Sequence of chain 1.C:
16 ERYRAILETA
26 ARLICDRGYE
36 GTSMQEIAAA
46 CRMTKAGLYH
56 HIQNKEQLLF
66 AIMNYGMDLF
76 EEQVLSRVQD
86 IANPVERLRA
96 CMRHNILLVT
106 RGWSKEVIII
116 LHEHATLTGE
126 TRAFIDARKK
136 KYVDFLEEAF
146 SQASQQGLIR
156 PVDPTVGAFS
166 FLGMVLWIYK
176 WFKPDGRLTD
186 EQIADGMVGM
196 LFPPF

Sequence of chain 1.D:
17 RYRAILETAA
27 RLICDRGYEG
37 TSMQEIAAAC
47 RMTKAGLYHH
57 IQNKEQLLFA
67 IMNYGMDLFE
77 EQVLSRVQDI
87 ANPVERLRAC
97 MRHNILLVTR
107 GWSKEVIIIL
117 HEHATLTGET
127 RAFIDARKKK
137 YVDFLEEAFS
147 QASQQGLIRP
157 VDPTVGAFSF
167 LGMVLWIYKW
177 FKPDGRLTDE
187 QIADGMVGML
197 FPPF

A small-molecule ligand and the protein it binds are described below.
Small molecule (SMILES): CC(C)CC(=O)SCCNC(=O)CCNC(=O)[C@H](O)C(C)(C)COP(=O)(O)OP(=O)(O)OC[C@H]1O[C@@H](n2cnc3c(N)ncnc32)[C@H](O)[C@@H]1OP(=O)(O)O

Binding-site contacts:
Ligand atom C26 contacts residue PHE75 of chain 1.C at 3.7 Å (hydrophobic).
Ligand atom C20 contacts residue LEU167 of chain 1.C at 3.7 Å (hydrophobic).
Ligand atom N5 contacts residue PHE177 of chain 1.D at 3.6 Å.
Ligand atom C7 contacts residue LYS178 of chain 1.D at 3.8 Å.
Ligand atom N5 contacts residue GLY181 of chain 1.D at 3.5 Å.
Ligand atom O16 contacts residue TRP172 of chain 1.D at 2.7 Å (h-bond).
Ligand atom C12 contacts residue ARG182 of chain 1.D at 3.7 Å.
Ligand atom C13 contacts residue TRP176 of chain 1.D at 3.5 Å (hydrophobic).
Ligand atom O3 contacts residue LYS135 of chain 1.C at 3.5 Å (salt-bridge).
Ligand atom C18 contacts residue LYS175 of chain 1.D at 3.5 Å.
Ligand atom N4 contacts residue ARG182 of chain 1.D at 3.5 Å (salt-bridge).
Ligand atom O15 contacts residue ASP131 of chain 1.C at 3.7 Å.
Ligand atom C21 contacts residue LYS134 of chain 1.C at 3.7 Å.
Ligand atom C19 contacts residue TRP172 of chain 1.D at 3.5 Å (hydrophobic).
Ligand atom O12 contacts residue LYS178 of chain 1.D at 3.3 Å (salt-bridge).
Ligand atom O2 contacts residue LYS135 of chain 1.C at 2.9 Å (salt-bridge).
Ligand atom C17 contacts residue LYS175 of chain 1.D at 2.9 Å.
Ligand atom N6 contacts residue LYS134 of chain 1.C at 3.7 Å.
Ligand atom N4 contacts residue LEU183 of chain 1.D at 3.1 Å (h-bond).
Ligand atom O11 contacts residue LYS175 of chain 1.D at 3.4 Å (salt-bridge).
Ligand atom O13 contacts residue LYS135 of chain 1.C at 3.4 Å.
Ligand atom C20 contacts residue VAL138 of chain 1.C at 3.6 Å (hydrophobic).
Ligand atom P1 contacts residue LYS135 of chain 1.C at 3.6 Å.
Ligand atom C25 contacts residue LEU171 of chain 1.C at 3.5 Å (hydrophobic).
Ligand atom C26 contacts residue VAL112 of chain 1.C at 3.6 Å (hydrophobic).
Ligand atom P2 contacts residue LYS178 of chain 1.D at 3.4 Å.
Ligand atom C7 contacts residue TRP176 of chain 1.D at 3.0 Å (hydrophobic).
Ligand atom O15 contacts residue LYS134 of chain 1.C at 2.8 Å.
Ligand atom O10 contacts residue LYS178 of chain 1.D at 2.7 Å (salt-bridge).
Ligand atom O17 contacts residue TYR137 of chain 1.C at 3.4 Å.
Ligand atom O3 contacts residue PHE164 of chain 1.C at 3.6 Å.
Ligand atom O4 contacts residue LYS178 of chain 1.D at 3.7 Å.
Ligand atom N2 contacts residue LYS178 of chain 1.D at 3.1 Å (salt-bridge).
Ligand atom N2 contacts residue TRP176 of chain 1.D at 3.7 Å.
Ligand atom N5 contacts residue LYS178 of chain 1.D at 2.9 Å (salt-bridge).
Ligand atom C16 contacts residue LYS134 of chain 1.C at 3.6 Å.
Ligand atom O16 contacts residue TRP176 of chain 1.D at 3.8 Å.
Ligand atom N5 contacts residue LEU183 of chain 1.D at 3.1 Å (h-bond).
Ligand atom O14 contacts residue ASP131 of chain 1.C at 3.6 Å (salt-bridge).
Ligand atom O9 contacts residue LYS135 of chain 1.C at 3.1 Å (salt-bridge).